Sequence of chain 1.A:
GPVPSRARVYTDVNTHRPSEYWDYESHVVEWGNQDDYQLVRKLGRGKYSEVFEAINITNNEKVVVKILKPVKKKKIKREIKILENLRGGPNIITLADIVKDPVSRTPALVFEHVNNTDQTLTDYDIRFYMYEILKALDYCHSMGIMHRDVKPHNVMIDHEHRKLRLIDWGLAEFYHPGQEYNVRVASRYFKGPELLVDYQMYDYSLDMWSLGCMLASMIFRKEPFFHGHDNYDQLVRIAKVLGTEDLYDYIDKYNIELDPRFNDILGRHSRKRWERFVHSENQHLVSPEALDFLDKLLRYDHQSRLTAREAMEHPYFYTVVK

The small molecule below binds the protein below.
Small molecule (SMILES): NCCc1ccc(Cl)c(Cl)c1

Binding-site contacts:
Ligand atom C2 contacts residue ILE197 of chain 1.A at 3.8 Å (hydrophobic).
Ligand atom C contacts residue LYS91 of chain 1.A at 2.7 Å.
Ligand atom CL1 contacts residue VAL89 of chain 1.A at 3.7 Å.
Ligand atom C7 contacts residue ILE118 of chain 1.A at 4.5 Å (hydrophobic).
Ligand atom C1 contacts residue LYS91 of chain 1.A at 3.8 Å.
Ligand atom C4 contacts residue VAL76 of chain 1.A at 4.0 Å (hydrophobic).
Ligand atom C5 contacts residue MET186 of chain 1.A at 3.9 Å (hydrophobic).
Ligand atom CL1 contacts residue ILE118 of chain 1.A at 3.6 Å.
Ligand atom CL contacts residue VAL76 of chain 1.A at 4.2 Å.
Ligand atom C6 contacts residue MET186 of chain 1.A at 4.0 Å (hydrophobic).
Ligand atom C6 contacts residue VAL89 of chain 1.A at 3.9 Å (hydrophobic).
Ligand atom C3 contacts residue ILE197 of chain 1.A at 3.6 Å (hydrophobic).
Ligand atom C5 contacts residue VAL89 of chain 1.A at 3.8 Å (hydrophobic).
Ligand atom C4 contacts residue 42J1 of chain 1.D at 4.0 Å.
Ligand atom C5 contacts residue VAL76 of chain 1.A at 4.2 Å (hydrophobic).
Ligand atom CL contacts residue 42J1 of chain 1.D at 3.6 Å.
Ligand atom CL1 contacts residue PHE136 of chain 1.A at 3.8 Å.
Ligand atom C3 contacts residue 42J1 of chain 1.D at 4.2 Å.
Ligand atom C7 contacts residue ILE197 of chain 1.A at 3.9 Å (hydrophobic).
Ligand atom C2 contacts residue PHE136 of chain 1.A at 4.1 Å (hydrophobic).
Ligand atom C5 contacts residue ILE197 of chain 1.A at 4.0 Å (hydrophobic).
Ligand atom C4 contacts residue ILE197 of chain 1.A at 3.7 Å (hydrophobic).
Ligand atom CL contacts residue VAL89 of chain 1.A at 3.7 Å.
Ligand atom CL1 contacts residue MET186 of chain 1.A at 3.9 Å.
Ligand atom C5 contacts residue 42J1 of chain 1.D at 4.4 Å.
Ligand atom C3 contacts residue VAL76 of chain 1.A at 4.4 Å (hydrophobic).
Ligand atom C1 contacts residue ILE197 of chain 1.A at 3.9 Å (hydrophobic).
Ligand atom N contacts residue 42J1 of chain 1.D at 3.2 Å.
Ligand atom CL1 contacts residue GLU137 of chain 1.A at 4.1 Å.
Ligand atom C6 contacts residue ILE197 of chain 1.A at 4.1 Å (hydrophobic).
Ligand atom CL contacts residue MET186 of chain 1.A at 3.5 Å.
Ligand atom CL1 contacts residue ILE197 of chain 1.A at 4.4 Å.
Ligand atom C7 contacts residue PHE136 of chain 1.A at 3.8 Å (hydrophobic).
Ligand atom C2 contacts residue ASP198 of chain 1.A at 4.3 Å.
Ligand atom C contacts residue ASP198 of chain 1.A at 3.4 Å.
Ligand atom C1 contacts residue ASP198 of chain 1.A at 3.2 Å.
Ligand atom C6 contacts residue PHE136 of chain 1.A at 4.3 Å (hydrophobic).
Ligand atom N contacts residue ASP198 of chain 1.A at 3.2 Å.
Ligand atom N contacts residue LYS91 of chain 1.A at 3.6 Å (salt-bridge).
Ligand atom C1 contacts residue PHE136 of chain 1.A at 4.0 Å (hydrophobic).